The protein below binds the small molecule below.
Small molecule (SMILES): CC(=O)N[C@@H]1[C@@H](O)[C@H](O)[C@@H](CO)O[C@H]1O

Binding-site contacts:
Ligand atom C3 contacts residue ASN433 of chain 1.A at 3.8 Å.
Ligand atom C7 contacts residue VAL432 of chain 1.A at 4.4 Å (hydrophobic).
Ligand atom O7 contacts residue ASN433 of chain 1.A at 3.7 Å.
Ligand atom N2 contacts residue ASN433 of chain 1.A at 2.9 Å (h-bond).
Ligand atom C2 contacts residue ASN433 of chain 1.A at 2.5 Å.
Ligand atom C4 contacts residue ASN433 of chain 1.A at 4.3 Å.
Ligand atom O5 contacts residue ASN433 of chain 1.A at 2.4 Å (h-bond).
Ligand atom C7 contacts residue ASN433 of chain 1.A at 3.5 Å.
Ligand atom N2 contacts residue VAL432 of chain 1.A at 4.1 Å.
Ligand atom C8 contacts residue VAL432 of chain 1.A at 3.8 Å (hydrophobic).
Ligand atom C1 contacts residue ASN433 of chain 1.A at 1.4 Å.
Ligand atom C5 contacts residue ASN433 of chain 1.A at 3.7 Å.

Sequence of chain 1.A:
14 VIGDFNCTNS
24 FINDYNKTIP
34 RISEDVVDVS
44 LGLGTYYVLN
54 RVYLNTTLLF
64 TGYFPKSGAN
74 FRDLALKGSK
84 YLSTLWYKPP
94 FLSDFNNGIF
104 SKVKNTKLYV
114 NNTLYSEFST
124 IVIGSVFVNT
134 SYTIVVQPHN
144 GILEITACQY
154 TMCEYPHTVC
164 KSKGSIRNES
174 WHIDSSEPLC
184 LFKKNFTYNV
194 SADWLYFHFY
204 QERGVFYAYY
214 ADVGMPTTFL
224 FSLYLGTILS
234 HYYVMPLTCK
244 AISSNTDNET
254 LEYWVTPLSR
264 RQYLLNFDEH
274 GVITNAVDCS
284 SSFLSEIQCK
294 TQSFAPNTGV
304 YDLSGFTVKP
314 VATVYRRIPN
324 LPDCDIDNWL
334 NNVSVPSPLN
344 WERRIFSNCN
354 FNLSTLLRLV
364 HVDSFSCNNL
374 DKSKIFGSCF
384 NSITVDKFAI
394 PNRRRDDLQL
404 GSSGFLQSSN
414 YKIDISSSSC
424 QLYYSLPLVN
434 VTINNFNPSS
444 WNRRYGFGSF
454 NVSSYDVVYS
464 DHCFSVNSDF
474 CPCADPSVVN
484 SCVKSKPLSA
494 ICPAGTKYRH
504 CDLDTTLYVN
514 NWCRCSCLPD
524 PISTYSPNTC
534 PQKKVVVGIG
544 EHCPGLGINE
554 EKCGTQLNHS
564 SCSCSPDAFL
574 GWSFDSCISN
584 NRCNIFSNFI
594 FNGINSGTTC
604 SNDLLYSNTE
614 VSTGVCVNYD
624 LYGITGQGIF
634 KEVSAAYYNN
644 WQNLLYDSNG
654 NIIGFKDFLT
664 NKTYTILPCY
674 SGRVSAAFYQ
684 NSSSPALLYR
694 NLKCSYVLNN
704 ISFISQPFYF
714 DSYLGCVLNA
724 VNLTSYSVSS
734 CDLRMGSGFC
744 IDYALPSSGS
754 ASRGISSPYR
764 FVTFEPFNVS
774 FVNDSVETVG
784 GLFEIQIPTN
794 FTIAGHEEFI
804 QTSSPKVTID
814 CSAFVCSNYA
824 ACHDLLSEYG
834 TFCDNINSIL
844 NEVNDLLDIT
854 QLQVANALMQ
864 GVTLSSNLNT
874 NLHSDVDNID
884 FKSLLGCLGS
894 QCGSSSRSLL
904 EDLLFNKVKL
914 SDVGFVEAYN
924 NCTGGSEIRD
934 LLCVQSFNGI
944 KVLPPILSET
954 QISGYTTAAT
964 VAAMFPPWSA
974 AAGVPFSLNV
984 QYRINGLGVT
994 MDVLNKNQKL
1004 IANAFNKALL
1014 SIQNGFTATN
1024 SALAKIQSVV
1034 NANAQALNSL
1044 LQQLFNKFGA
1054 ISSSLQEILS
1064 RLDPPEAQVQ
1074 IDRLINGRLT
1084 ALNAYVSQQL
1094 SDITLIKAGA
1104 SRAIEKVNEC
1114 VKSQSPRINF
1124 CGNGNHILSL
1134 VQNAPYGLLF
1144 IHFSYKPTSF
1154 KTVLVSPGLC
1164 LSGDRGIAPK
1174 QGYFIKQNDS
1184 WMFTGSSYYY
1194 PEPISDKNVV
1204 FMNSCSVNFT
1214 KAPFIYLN